Sequence of chain 1.E:
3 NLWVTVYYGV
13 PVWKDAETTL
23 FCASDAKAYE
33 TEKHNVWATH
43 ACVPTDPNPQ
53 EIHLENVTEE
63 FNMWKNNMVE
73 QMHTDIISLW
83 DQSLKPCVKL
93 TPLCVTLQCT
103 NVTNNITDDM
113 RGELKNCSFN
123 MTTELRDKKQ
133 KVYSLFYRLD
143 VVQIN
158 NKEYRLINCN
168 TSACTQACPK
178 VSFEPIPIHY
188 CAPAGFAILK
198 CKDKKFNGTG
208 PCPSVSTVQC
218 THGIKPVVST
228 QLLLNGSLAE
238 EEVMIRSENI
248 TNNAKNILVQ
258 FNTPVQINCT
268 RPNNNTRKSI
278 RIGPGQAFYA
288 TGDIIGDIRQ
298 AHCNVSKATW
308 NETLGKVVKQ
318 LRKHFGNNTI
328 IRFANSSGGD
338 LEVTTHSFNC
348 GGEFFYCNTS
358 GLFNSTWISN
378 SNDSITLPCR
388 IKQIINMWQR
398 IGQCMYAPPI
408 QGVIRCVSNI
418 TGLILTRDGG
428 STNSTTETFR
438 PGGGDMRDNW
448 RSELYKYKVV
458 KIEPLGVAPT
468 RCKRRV

Sequence of chain 1.G:
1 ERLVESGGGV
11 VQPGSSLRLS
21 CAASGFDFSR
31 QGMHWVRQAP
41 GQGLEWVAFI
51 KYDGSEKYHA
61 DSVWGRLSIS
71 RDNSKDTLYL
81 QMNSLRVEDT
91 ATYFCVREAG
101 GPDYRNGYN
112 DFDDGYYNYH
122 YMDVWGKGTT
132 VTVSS

This small molecule binds to this protein.
Small molecule (SMILES): CC(=O)N[C@H]1[C@H](O[C@H]2[C@H](O)[C@@H](NC(C)=O)CO[C@@H]2CO)O[C@H](CO)[C@@H](O[C@@H]2O[C@H](CO[C@H]3O[C@H](CO)[C@@H](O)[C@H](O)[C@@H]3O)[C@@H](O)[C@H](O[C@H]3O[C@H](CO)[C@@H](O)[C@H](O)[C@@H]3O)[C@@H]2O)[C@@H]1O

Binding-site contacts:
Ligand atom C8 contacts residue THR98 of chain 1.E at 3.7 Å.
Ligand atom O6 contacts residue TYR104 of chain 1.G at 4.3 Å.
Ligand atom C8 contacts residue ASN122 of chain 1.E at 4.4 Å.
Ligand atom C5 contacts residue ASN122 of chain 1.E at 3.7 Å.
Ligand atom C4 contacts residue ASN122 of chain 1.E at 4.2 Å.
Ligand atom O5 contacts residue ASN122 of chain 1.E at 2.4 Å (h-bond).
Ligand atom C8 contacts residue GLN100 of chain 1.E at 3.3 Å.
Ligand atom C8 contacts residue PHE121 of chain 1.E at 4.4 Å (hydrophobic).
Ligand atom N2 contacts residue ASN122 of chain 1.E at 2.9 Å (h-bond).
Ligand atom C7 contacts residue LYS133 of chain 1.E at 3.9 Å.
Ligand atom C3 contacts residue LYS133 of chain 1.E at 3.9 Å.
Ligand atom C2 contacts residue ASN122 of chain 1.E at 2.4 Å.
Ligand atom O6 contacts residue TYR120 of chain 1.G at 4.0 Å.
Ligand atom C1 contacts residue LYS133 of chain 1.E at 3.6 Å.
Ligand atom C7 contacts residue ASN122 of chain 1.E at 3.2 Å.
Ligand atom C5 contacts residue TYR122 of chain 1.G at 4.4 Å (hydrophobic).
Ligand atom C2 contacts residue LYS133 of chain 1.E at 3.6 Å.
Ligand atom C3 contacts residue ASN122 of chain 1.E at 3.8 Å.
Ligand atom C7 contacts residue GLN100 of chain 1.E at 3.8 Å.
Ligand atom N2 contacts residue GLN100 of chain 1.E at 3.8 Å.
Ligand atom C8 contacts residue LYS133 of chain 1.E at 4.0 Å.
Ligand atom C1 contacts residue ASN122 of chain 1.E at 1.4 Å.
Ligand atom C8 contacts residue SER120 of chain 1.E at 4.3 Å.
Ligand atom O3 contacts residue GLN100 of chain 1.E at 4.1 Å.
Ligand atom C6 contacts residue TYR120 of chain 1.G at 4.2 Å (hydrophobic).
Ligand atom C6 contacts residue GLY100 of chain 1.G at 4.3 Å.
Ligand atom O6 contacts residue GLY100 of chain 1.G at 3.1 Å (h-bond).
Ligand atom N2 contacts residue LYS133 of chain 1.E at 3.0 Å (salt-bridge).
Ligand atom O7 contacts residue ASN122 of chain 1.E at 3.3 Å (h-bond).
Ligand atom C6 contacts residue TYR122 of chain 1.G at 3.5 Å (hydrophobic).